Binding-site contacts:
Ligand atom O4 contacts residue SER389 of chain 1.L at 3.1 Å (h-bond).
Ligand atom C3 contacts residue MG1 of chain 1.JA at 3.0 Å.
Ligand atom O1 contacts residue LYS187 of chain 1.L at 3.0 Å (salt-bridge).
Ligand atom O5P contacts residue HIS342 of chain 1.L at 2.9 Å (h-bond).
Ligand atom O2 contacts residue LYS187 of chain 1.L at 3.2 Å (salt-bridge).
Ligand atom O2 contacts residue ILE185 of chain 1.L at 3.5 Å.
Ligand atom O7 contacts residue MG1 of chain 1.JA at 2.2 Å.
Ligand atom O3 contacts residue GLU215 of chain 1.L at 2.8 Å (salt-bridge).
Ligand atom O1P contacts residue LYS350 of chain 1.L at 2.8 Å (salt-bridge).
Ligand atom O2P contacts residue GLY414 of chain 1.L at 2.9 Å (h-bond).
Ligand atom O3 contacts residue ASN132 of chain 1.K at 3.0 Å (h-bond).
Ligand atom O6 contacts residue LYS350 of chain 1.L at 2.9 Å (salt-bridge).
Ligand atom O6P contacts residue ARG309 of chain 1.L at 2.9 Å (salt-bridge).
Ligand atom O3 contacts residue MG1 of chain 1.JA at 2.2 Å.
Ligand atom O3P contacts residue LYS187 of chain 1.L at 3.4 Å.
Ligand atom C3 contacts residue KCX212 of chain 1.L at 3.0 Å.
Ligand atom C contacts residue MG1 of chain 1.JA at 2.8 Å.
Ligand atom C2 contacts residue MG1 of chain 1.JA at 2.8 Å.
Ligand atom C contacts residue ASN132 of chain 1.K at 3.4 Å.
Ligand atom P1 contacts residue THR74 of chain 1.K at 3.6 Å.
Ligand atom C contacts residue LYS187 of chain 1.L at 3.4 Å.
Ligand atom O7 contacts residue ASP214 of chain 1.L at 3.2 Å (salt-bridge).
Ligand atom O1P contacts residue THR74 of chain 1.K at 3.4 Å (h-bond).
Ligand atom O4P contacts residue ARG309 of chain 1.L at 2.9 Å (salt-bridge).
Ligand atom O7 contacts residue LYS187 of chain 1.L at 3.2 Å (salt-bridge).
Ligand atom O3P contacts residue THR74 of chain 1.K at 2.7 Å (h-bond).
Ligand atom O6 contacts residue GLU69 of chain 1.K at 3.5 Å (salt-bridge).
Ligand atom O7 contacts residue LYS189 of chain 1.L at 2.8 Å (salt-bridge).
Ligand atom O7 contacts residue GLU215 of chain 1.L at 3.2 Å (salt-bridge).
Ligand atom O3 contacts residue HIS308 of chain 1.L at 2.7 Å (h-bond).
Ligand atom O2 contacts residue KCX212 of chain 1.L at 3.0 Å (h-bond).
Ligand atom O2 contacts residue MG1 of chain 1.JA at 2.1 Å.
Ligand atom O3P contacts residue GLY415 of chain 1.L at 2.9 Å (h-bond).
Ligand atom O2 contacts residue ASP214 of chain 1.L at 3.4 Å (salt-bridge).
Ligand atom O7 contacts residue ASN132 of chain 1.K at 3.0 Å (h-bond).
Ligand atom O4 contacts residue GLY390 of chain 1.L at 3.2 Å (h-bond).
Ligand atom O3 contacts residue KCX212 of chain 1.L at 2.9 Å (h-bond).
Ligand atom O1P contacts residue GLY391 of chain 1.L at 2.8 Å (h-bond).
Ligand atom C1 contacts residue SER389 of chain 1.L at 3.4 Å.
Ligand atom O5P contacts residue SER389 of chain 1.L at 3.3 Å (h-bond).

Sequence of chain 1.K:
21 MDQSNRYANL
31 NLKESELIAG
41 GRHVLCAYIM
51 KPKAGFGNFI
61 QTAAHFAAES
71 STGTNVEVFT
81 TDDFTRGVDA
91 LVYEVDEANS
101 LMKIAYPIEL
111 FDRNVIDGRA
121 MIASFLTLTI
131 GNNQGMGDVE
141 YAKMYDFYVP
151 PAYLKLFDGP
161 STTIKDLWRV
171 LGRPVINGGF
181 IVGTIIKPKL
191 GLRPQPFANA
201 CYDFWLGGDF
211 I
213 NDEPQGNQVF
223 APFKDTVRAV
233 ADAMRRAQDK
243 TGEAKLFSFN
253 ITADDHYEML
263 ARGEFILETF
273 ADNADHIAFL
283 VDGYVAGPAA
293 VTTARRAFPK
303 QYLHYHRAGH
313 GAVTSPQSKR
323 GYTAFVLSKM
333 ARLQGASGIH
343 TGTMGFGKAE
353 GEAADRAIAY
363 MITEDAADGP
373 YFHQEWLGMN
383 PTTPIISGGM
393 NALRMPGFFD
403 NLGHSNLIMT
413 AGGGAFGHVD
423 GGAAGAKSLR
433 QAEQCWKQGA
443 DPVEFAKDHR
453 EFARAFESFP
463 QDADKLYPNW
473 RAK

A small-molecule ligand and the protein it binds are described below.
Small molecule (SMILES): O=C(O)[C@@](O)(COP(=O)(O)O)[C@H](O)[C@H](O)COP(=O)(O)O

Sequence of chain 1.L:
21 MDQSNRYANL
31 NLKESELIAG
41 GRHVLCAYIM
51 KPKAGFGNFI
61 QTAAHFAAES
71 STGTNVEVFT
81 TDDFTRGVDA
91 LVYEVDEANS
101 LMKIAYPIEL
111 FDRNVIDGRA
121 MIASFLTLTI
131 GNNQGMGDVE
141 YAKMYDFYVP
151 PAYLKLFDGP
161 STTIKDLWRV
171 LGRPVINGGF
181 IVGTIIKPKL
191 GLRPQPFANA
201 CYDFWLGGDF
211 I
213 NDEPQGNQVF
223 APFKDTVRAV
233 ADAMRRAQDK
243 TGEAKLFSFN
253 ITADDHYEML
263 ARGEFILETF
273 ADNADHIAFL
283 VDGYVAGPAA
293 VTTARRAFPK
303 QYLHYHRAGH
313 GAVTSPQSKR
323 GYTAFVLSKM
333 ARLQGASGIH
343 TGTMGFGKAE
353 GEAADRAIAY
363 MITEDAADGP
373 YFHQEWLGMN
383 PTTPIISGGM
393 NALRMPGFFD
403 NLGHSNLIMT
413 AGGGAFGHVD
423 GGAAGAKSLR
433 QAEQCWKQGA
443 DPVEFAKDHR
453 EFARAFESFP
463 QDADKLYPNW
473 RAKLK